Binding-site contacts:
Ligand atom O10 contacts residue ALA60 of chain 1.D at 3.8 Å.
Ligand atom C8 contacts residue VAL59 of chain 1.D at 4.1 Å (hydrophobic).
Ligand atom O9 contacts residue THR61 of chain 1.D at 4.4 Å.
Ligand atom O8 contacts residue THR58 of chain 1.D at 4.0 Å.
Ligand atom C11 contacts residue ALA60 of chain 1.D at 3.8 Å (hydrophobic).
Ligand atom C11 contacts residue ASP66 of chain 1.D at 3.7 Å.
Ligand atom O7 contacts residue VAL59 of chain 1.D at 4.4 Å.
Ligand atom C10 contacts residue THR58 of chain 1.D at 3.9 Å.
Ligand atom O10 contacts residue PRO68 of chain 1.D at 4.4 Å.
Ligand atom O10 contacts residue VAL67 of chain 1.D at 2.9 Å (h-bond).
Ligand atom C10 contacts residue ALA60 of chain 1.D at 4.1 Å (hydrophobic).
Ligand atom C10 contacts residue PRO68 of chain 1.D at 4.1 Å (hydrophobic).
Ligand atom C5 contacts residue THR58 of chain 1.D at 3.7 Å.
Ligand atom O1A contacts residue THR58 of chain 1.D at 3.4 Å.
Ligand atom C10 contacts residue VAL67 of chain 1.D at 3.1 Å (hydrophobic).
Ligand atom O4 contacts residue PRO69 of chain 1.D at 4.0 Å.
Ligand atom C7 contacts residue VAL59 of chain 1.D at 4.0 Å (hydrophobic).
Ligand atom C9 contacts residue THR61 of chain 1.D at 4.2 Å.
Ligand atom O7 contacts residue ALA60 of chain 1.D at 4.4 Å.
Ligand atom C11 contacts residue HIS117 of chain 1.C at 4.1 Å.
Ligand atom C11 contacts residue VAL67 of chain 1.D at 3.4 Å (hydrophobic).
Ligand atom C4 contacts residue THR58 of chain 1.D at 4.0 Å.
Ligand atom C11 contacts residue THR58 of chain 1.D at 3.9 Å.
Ligand atom C4 contacts residue PRO69 of chain 1.D at 4.2 Å (hydrophobic).
Ligand atom O4 contacts residue VAL67 of chain 1.D at 2.5 Å (h-bond).
Ligand atom C11 contacts residue PRO68 of chain 1.D at 3.6 Å (hydrophobic).
Ligand atom C7 contacts residue THR58 of chain 1.D at 4.3 Å.
Ligand atom C1 contacts residue THR58 of chain 1.D at 3.9 Å.
Ligand atom N5 contacts residue THR58 of chain 1.D at 3.0 Å (h-bond).
Ligand atom N5 contacts residue PRO69 of chain 1.D at 4.4 Å.
Ligand atom N5 contacts residue VAL67 of chain 1.D at 3.3 Å (h-bond).
Ligand atom C4 contacts residue VAL67 of chain 1.D at 3.5 Å (hydrophobic).
Ligand atom C6 contacts residue THR58 of chain 1.D at 3.8 Å.
Ligand atom C11 contacts residue VAL59 of chain 1.D at 4.3 Å (hydrophobic).
Ligand atom O8 contacts residue VAL59 of chain 1.D at 4.3 Å.
Ligand atom C5 contacts residue VAL67 of chain 1.D at 3.8 Å (hydrophobic).
Ligand atom O1B contacts residue THR58 of chain 1.D at 4.0 Å.
Ligand atom O10 contacts residue ASP66 of chain 1.D at 3.9 Å.
Ligand atom O9 contacts residue VAL59 of chain 1.D at 4.2 Å.
Ligand atom C9 contacts residue VAL59 of chain 1.D at 3.4 Å (hydrophobic).

Sequence of chain 1.D:
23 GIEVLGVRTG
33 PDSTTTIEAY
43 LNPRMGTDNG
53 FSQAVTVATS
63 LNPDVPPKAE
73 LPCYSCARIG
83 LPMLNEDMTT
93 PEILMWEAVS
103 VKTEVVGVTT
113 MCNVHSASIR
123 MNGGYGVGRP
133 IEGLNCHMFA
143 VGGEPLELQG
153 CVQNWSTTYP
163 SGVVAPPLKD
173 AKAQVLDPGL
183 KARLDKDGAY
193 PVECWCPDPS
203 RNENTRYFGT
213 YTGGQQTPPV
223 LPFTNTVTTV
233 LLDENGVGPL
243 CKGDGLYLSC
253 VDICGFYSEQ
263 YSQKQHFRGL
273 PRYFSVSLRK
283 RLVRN

A small-molecule ligand and the protein it binds are described below.
Small molecule (SMILES): CO[C@]1(C(=O)O)C[C@H](O)[C@@H](NC(C)=O)[C@H]([C@H](O)[C@H](O)CO)O1

Sequence of chain 1.C:
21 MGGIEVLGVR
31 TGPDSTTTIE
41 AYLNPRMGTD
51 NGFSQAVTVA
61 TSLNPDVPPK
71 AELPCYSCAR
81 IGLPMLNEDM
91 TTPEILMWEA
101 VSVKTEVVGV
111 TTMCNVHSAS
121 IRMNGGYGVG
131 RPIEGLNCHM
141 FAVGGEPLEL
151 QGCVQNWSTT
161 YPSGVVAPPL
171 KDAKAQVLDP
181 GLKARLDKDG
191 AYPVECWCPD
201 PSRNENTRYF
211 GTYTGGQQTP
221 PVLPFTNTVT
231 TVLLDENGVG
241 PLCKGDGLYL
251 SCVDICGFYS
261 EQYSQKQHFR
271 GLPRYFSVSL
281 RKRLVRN